Sequence of chain 1.H:
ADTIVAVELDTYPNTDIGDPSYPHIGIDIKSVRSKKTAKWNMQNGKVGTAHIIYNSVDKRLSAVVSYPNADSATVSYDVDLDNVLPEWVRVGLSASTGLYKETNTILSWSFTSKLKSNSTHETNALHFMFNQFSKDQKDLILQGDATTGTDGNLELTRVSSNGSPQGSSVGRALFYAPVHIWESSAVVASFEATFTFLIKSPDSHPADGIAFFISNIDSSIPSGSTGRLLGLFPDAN

Binding-site contacts:
Ligand atom C3 contacts residue TYR12 of chain 1.H at 3.9 Å (hydrophobic).
Ligand atom C4 contacts residue ARG228 of chain 1.H at 3.6 Å.
Ligand atom O4 contacts residue ARG228 of chain 1.H at 2.5 Å (salt-bridge).
Ligand atom O6 contacts residue TYR100 of chain 1.H at 2.9 Å (h-bond).
Ligand atom C8 contacts residue ARG543 of chain 1.A at 3.9 Å.
Ligand atom C6 contacts residue TYR100 of chain 1.H at 3.4 Å (hydrophobic).
Ligand atom O7 contacts residue PRO545 of chain 1.A at 3.9 Å.
Ligand atom O4 contacts residue LEU99 of chain 1.H at 3.7 Å.
Ligand atom C7 contacts residue LYS544 of chain 1.A at 4.1 Å.
Ligand atom O3 contacts residue TYR12 of chain 1.H at 4.0 Å.
Ligand atom C7 contacts residue PRO545 of chain 1.A at 4.0 Å (hydrophobic).
Ligand atom C2 contacts residue ASN546 of chain 1.A at 2.6 Å.
Ligand atom C4 contacts residue ASN546 of chain 1.A at 4.2 Å.
Ligand atom O3 contacts residue ASP203 of chain 1.H at 4.4 Å.
Ligand atom C8 contacts residue LYS544 of chain 1.A at 3.4 Å.
Ligand atom C4 contacts residue TYR12 of chain 1.H at 3.3 Å (hydrophobic).
Ligand atom O6 contacts residue TYR12 of chain 1.H at 3.4 Å (h-bond).
Ligand atom O6 contacts residue ARG228 of chain 1.H at 4.2 Å.
Ligand atom C7 contacts residue ASN546 of chain 1.A at 3.8 Å.
Ligand atom C1 contacts residue ASN546 of chain 1.A at 1.4 Å.
Ligand atom C3 contacts residue ASN546 of chain 1.A at 3.8 Å.
Ligand atom C6 contacts residue TYR12 of chain 1.H at 3.3 Å (hydrophobic).
Ligand atom O7 contacts residue ASN546 of chain 1.A at 3.9 Å.
Ligand atom C5 contacts residue ASN546 of chain 1.A at 3.6 Å.
Ligand atom C8 contacts residue PRO545 of chain 1.A at 3.8 Å (hydrophobic).
Ligand atom O3 contacts residue ARG228 of chain 1.H at 4.3 Å.
Ligand atom C8 contacts residue NAG1 of chain 1.J at 3.4 Å.
Ligand atom N2 contacts residue ASN546 of chain 1.A at 2.9 Å (h-bond).
Ligand atom C5 contacts residue TYR12 of chain 1.H at 3.5 Å (hydrophobic).
Ligand atom O4 contacts residue TYR12 of chain 1.H at 4.4 Å.
Ligand atom C7 contacts residue ARG543 of chain 1.A at 4.1 Å.
Ligand atom O6 contacts residue ASP16 of chain 1.H at 3.8 Å.
Ligand atom O7 contacts residue ARG543 of chain 1.A at 3.0 Å (salt-bridge).
Ligand atom C3 contacts residue ARG228 of chain 1.H at 4.4 Å.
Ligand atom C2 contacts residue TYR12 of chain 1.H at 4.0 Å (hydrophobic).
Ligand atom O2 contacts residue TYR100 of chain 1.H at 4.1 Å.
Ligand atom O5 contacts residue TYR12 of chain 1.H at 3.6 Å.
Ligand atom O4 contacts residue ASP16 of chain 1.H at 3.9 Å.
Ligand atom O2 contacts residue TYR12 of chain 1.H at 3.0 Å (h-bond).
Ligand atom O5 contacts residue ASN546 of chain 1.A at 2.4 Å (h-bond).

This protein binds this small molecule.
Small molecule (SMILES): CC(=O)N[C@H]1[C@H](O[C@H]2[C@H](O)[C@@H](NC(C)=O)CO[C@@H]2CO)O[C@H](CO)[C@@H](O[C@@H]2O[C@H](CO[C@H]3O[C@H](CO)[C@@H](O)[C@H](O)[C@@H]3O[C@@H]3O[C@H](CO)[C@@H](O[C@@H]4O[C@H](CO)[C@H](O)[C@H](O)[C@H]4O)[C@H](O)[C@H]3NC(C)=O)[C@@H](O)[C@H](O[C@H]3O[C@H](CO)[C@@H](O)[C@H](O)[C@@H]3O)[C@@H]2O)[C@@H]1O

Sequence of chain 1.A:
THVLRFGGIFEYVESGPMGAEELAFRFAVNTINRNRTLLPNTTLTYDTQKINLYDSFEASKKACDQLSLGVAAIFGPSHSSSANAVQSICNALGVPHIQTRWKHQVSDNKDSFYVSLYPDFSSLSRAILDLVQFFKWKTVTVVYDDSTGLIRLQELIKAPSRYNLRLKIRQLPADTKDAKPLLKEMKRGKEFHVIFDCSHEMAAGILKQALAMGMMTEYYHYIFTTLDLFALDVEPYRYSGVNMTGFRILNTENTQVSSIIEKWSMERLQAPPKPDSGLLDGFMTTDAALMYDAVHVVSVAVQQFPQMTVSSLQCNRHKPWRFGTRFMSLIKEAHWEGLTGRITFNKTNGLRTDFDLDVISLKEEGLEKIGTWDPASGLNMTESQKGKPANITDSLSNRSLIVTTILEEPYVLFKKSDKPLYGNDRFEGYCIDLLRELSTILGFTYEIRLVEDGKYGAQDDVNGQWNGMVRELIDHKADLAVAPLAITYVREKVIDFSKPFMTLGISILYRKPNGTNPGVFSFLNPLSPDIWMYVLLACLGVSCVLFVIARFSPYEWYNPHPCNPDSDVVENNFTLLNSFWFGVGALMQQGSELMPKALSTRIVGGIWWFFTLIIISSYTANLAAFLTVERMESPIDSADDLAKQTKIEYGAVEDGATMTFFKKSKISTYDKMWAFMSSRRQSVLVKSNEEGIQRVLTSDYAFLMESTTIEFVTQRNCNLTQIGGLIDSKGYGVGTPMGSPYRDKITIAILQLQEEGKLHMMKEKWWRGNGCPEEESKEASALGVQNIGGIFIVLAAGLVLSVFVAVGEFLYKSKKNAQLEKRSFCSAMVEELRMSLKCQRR